A small-molecule ligand and the protein it binds are described below.
Small molecule (SMILES): CC(=O)N[C@H]1[C@H](O[C@H]2[C@H](O)[C@@H](NC(C)=O)CO[C@@H]2CO)O[C@H](CO)[C@@H](O[C@@H]2O[C@H](CO)[C@@H](O)[C@H](O[C@H]3O[C@H](CO)[C@@H](O)[C@H](O)[C@@H]3O)[C@@H]2O)[C@@H]1O

Sequence of chain 1.B:
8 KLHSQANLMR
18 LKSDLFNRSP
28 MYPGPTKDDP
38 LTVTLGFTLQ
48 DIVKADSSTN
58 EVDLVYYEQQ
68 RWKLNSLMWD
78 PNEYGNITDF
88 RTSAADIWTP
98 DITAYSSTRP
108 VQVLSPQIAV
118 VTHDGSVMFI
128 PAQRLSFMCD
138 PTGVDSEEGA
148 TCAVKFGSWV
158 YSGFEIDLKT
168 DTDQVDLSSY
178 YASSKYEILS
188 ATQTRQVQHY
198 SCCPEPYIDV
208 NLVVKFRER

Binding-site contacts:
Ligand atom C1 contacts residue ASN79 of chain 1.B at 4.4 Å.
Ligand atom N2 contacts residue ASN83 of chain 1.B at 2.8 Å (h-bond).
Ligand atom O7 contacts residue ASN83 of chain 1.B at 3.4 Å (h-bond).
Ligand atom C1 contacts residue ASN83 of chain 1.B at 1.4 Å.
Ligand atom O5 contacts residue ASN83 of chain 1.B at 2.4 Å (h-bond).
Ligand atom C4 contacts residue ASN83 of chain 1.B at 4.2 Å.
Ligand atom C3 contacts residue ASN83 of chain 1.B at 3.8 Å.
Ligand atom C5 contacts residue ASN83 of chain 1.B at 3.7 Å.
Ligand atom C2 contacts residue ASN83 of chain 1.B at 2.5 Å.
Ligand atom C8 contacts residue ASN83 of chain 1.B at 4.2 Å.
Ligand atom C7 contacts residue ASN83 of chain 1.B at 3.2 Å.
Ligand atom C5 contacts residue ASN79 of chain 1.B at 4.4 Å.
Ligand atom C8 contacts residue GLY82 of chain 1.B at 4.5 Å.
Ligand atom O7 contacts residue ASN79 of chain 1.B at 3.5 Å (h-bond).